Binding-site contacts:
Ligand atom C1 contacts residue SER421 of chain 1.O at 4.5 Å.
Ligand atom C3 contacts residue SER418 of chain 1.O at 2.6 Å.
Ligand atom C8 contacts residue VAL419 of chain 1.O at 4.4 Å (hydrophobic).
Ligand atom C6 contacts residue VAL419 of chain 1.O at 3.7 Å (hydrophobic).
Ligand atom O1A contacts residue SER418 of chain 1.O at 2.3 Å (h-bond).
Ligand atom C3 contacts residue VAL419 of chain 1.O at 3.7 Å (hydrophobic).
Ligand atom O1B contacts residue SER415 of chain 1.O at 3.5 Å (h-bond).
Ligand atom C2 contacts residue SER418 of chain 1.O at 1.4 Å.
Ligand atom O1A contacts residue SER415 of chain 1.O at 3.5 Å (h-bond).
Ligand atom O8 contacts residue SER418 of chain 1.O at 3.5 Å.
Ligand atom C4 contacts residue SER418 of chain 1.O at 3.9 Å.
Ligand atom C6 contacts residue SER418 of chain 1.O at 3.6 Å.
Ligand atom C9 contacts residue ARG413 of chain 1.O at 3.3 Å.
Ligand atom C2 contacts residue SER421 of chain 1.O at 4.4 Å.
Ligand atom C2 contacts residue VAL419 of chain 1.O at 3.6 Å (hydrophobic).
Ligand atom C4 contacts residue GLY420 of chain 1.O at 4.4 Å.
Ligand atom C1 contacts residue SER415 of chain 1.O at 3.9 Å.
Ligand atom O1B contacts residue SER412 of chain 1.O at 4.4 Å.
Ligand atom C3 contacts residue GLY420 of chain 1.O at 3.7 Å.
Ligand atom O6 contacts residue VAL419 of chain 1.O at 4.0 Å.
Ligand atom O1B contacts residue SER418 of chain 1.O at 2.7 Å (h-bond).
Ligand atom C1 contacts residue SER418 of chain 1.O at 1.8 Å.
Ligand atom O1A contacts residue GLY416 of chain 1.O at 3.4 Å (h-bond).
Ligand atom O8 contacts residue VAL419 of chain 1.O at 3.8 Å.
Ligand atom C3 contacts residue SER421 of chain 1.O at 4.0 Å.
Ligand atom O6 contacts residue SER418 of chain 1.O at 2.5 Å (h-bond).
Ligand atom O1A contacts residue SER421 of chain 1.O at 3.7 Å.
Ligand atom O1B contacts residue ARG413 of chain 1.O at 2.8 Å (salt-bridge).
Ligand atom C1 contacts residue ARG413 of chain 1.O at 4.0 Å.
Ligand atom C5 contacts residue SER418 of chain 1.O at 4.3 Å.
Ligand atom O4 contacts residue SER418 of chain 1.O at 4.2 Å.

This protein binds this small molecule.
Small molecule (SMILES): C[C@H](O)[C@H](N)[C@@H]1O[C@](O)(C(=O)O)C[C@H](O)[C@@H]1N

Sequence of chain 1.O:
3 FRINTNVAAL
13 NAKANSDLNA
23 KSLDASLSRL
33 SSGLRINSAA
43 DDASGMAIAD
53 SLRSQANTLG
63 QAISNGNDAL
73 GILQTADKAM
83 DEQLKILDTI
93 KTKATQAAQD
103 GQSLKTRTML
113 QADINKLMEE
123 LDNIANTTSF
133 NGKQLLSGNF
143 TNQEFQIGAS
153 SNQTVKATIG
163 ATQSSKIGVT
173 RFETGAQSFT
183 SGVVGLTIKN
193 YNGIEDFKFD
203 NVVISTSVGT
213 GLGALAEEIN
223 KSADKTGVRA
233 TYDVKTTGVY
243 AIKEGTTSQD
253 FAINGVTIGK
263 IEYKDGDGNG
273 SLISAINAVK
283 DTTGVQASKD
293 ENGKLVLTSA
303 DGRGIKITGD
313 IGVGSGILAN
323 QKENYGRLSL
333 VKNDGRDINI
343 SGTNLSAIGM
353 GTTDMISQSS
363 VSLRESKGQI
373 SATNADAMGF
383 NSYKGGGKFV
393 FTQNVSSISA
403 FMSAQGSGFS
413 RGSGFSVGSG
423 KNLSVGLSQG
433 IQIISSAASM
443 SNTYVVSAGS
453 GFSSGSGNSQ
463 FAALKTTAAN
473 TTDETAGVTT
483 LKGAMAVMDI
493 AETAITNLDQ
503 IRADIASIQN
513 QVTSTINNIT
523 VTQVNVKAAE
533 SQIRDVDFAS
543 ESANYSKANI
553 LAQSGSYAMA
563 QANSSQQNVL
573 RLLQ